This small molecule binds to this protein.
Small molecule (SMILES): CC(C)C[C@H](NC(=O)[C@H](CC1=CN=C2C=CC=CC12)NC(=O)[C@H](C)N)C(=O)N[C@@H](Cc1ccccc1)C(=O)N[C@@H](CCC(=O)O)C(=O)N[C@@H](C)C=O

Binding-site contacts:
Ligand atom CA contacts residue VAL205 of chain 2.A at 3.8 Å (hydrophobic).
Ligand atom CB contacts residue GLU44 of chain 5.A at 3.5 Å.
Ligand atom C contacts residue GLU44 of chain 5.A at 3.8 Å.
Ligand atom CZ contacts residue ALA42 of chain 2.A at 3.6 Å (hydrophobic).
Ligand atom CZ2 contacts residue ASN207 of chain 2.A at 3.6 Å.
Ligand atom CD1 contacts residue VAL40 of chain 5.A at 3.9 Å (hydrophobic).
Ligand atom CE2 contacts residue VAL40 of chain 5.A at 3.7 Å (hydrophobic).
Ligand atom CH2 contacts residue ARG34 of chain 2.A at 3.5 Å.
Ligand atom N contacts residue VAL205 of chain 2.A at 2.8 Å (h-bond).
Ligand atom CE2 contacts residue ASN207 of chain 2.A at 3.4 Å.
Ligand atom NE1 contacts residue VAL40 of chain 5.A at 3.8 Å.
Ligand atom CD1 contacts residue ASN207 of chain 2.A at 3.6 Å.
Ligand atom CE2 contacts residue GLU45 of chain 2.A at 3.8 Å.
Ligand atom CG contacts residue VAL40 of chain 5.A at 3.8 Å (hydrophobic).
Ligand atom CZ2 contacts residue ASN74 of chain 5.A at 3.5 Å.
Ligand atom CD2 contacts residue VAL40 of chain 5.A at 3.6 Å (hydrophobic).
Ligand atom CH2 contacts residue ILE37 of chain 5.A at 3.7 Å (hydrophobic).
Ligand atom O contacts residue LYS204 of chain 2.A at 3.7 Å.
Ligand atom NE1 contacts residue ASN74 of chain 5.A at 2.9 Å (h-bond).
Ligand atom C contacts residue VAL205 of chain 2.A at 3.4 Å (hydrophobic).
Ligand atom CZ contacts residue SER38 of chain 2.A at 3.3 Å.
Ligand atom CA contacts residue GLU44 of chain 5.A at 3.8 Å.
Ligand atom CE3 contacts residue LEU41 of chain 5.A at 3.8 Å (hydrophobic).
Ligand atom NE1 contacts residue ASN207 of chain 2.A at 3.5 Å (h-bond).
Ligand atom CD1 contacts residue ASN74 of chain 5.A at 3.8 Å.
Ligand atom N contacts residue GLU44 of chain 5.A at 2.9 Å (salt-bridge).
Ligand atom CD2 contacts residue LEU41 of chain 2.A at 3.6 Å (hydrophobic).
Ligand atom O contacts residue ASN207 of chain 2.A at 2.8 Å (h-bond).
Ligand atom CA contacts residue VAL205 of chain 2.A at 3.2 Å (hydrophobic).
Ligand atom CE1 contacts residue ALA206 of chain 2.A at 3.9 Å (hydrophobic).
Ligand atom CD2 contacts residue ASN207 of chain 2.A at 3.9 Å.
Ligand atom O contacts residue VAL205 of chain 2.A at 3.5 Å (h-bond).
Ligand atom N contacts residue GLU44 of chain 5.A at 3.1 Å (salt-bridge).
Ligand atom CZ2 contacts residue ARG34 of chain 2.A at 3.6 Å.
Ligand atom CE1 contacts residue SER38 of chain 2.A at 3.8 Å.
Ligand atom O contacts residue VAL205 of chain 2.A at 2.8 Å (h-bond).
Ligand atom O contacts residue ASN207 of chain 2.A at 3.2 Å (h-bond).
Ligand atom C contacts residue ASN207 of chain 2.A at 3.9 Å.
Ligand atom CD2 contacts residue GLU45 of chain 2.A at 3.7 Å.
Ligand atom O contacts residue ALA206 of chain 2.A at 3.2 Å.

Sequence of chain 5.A:
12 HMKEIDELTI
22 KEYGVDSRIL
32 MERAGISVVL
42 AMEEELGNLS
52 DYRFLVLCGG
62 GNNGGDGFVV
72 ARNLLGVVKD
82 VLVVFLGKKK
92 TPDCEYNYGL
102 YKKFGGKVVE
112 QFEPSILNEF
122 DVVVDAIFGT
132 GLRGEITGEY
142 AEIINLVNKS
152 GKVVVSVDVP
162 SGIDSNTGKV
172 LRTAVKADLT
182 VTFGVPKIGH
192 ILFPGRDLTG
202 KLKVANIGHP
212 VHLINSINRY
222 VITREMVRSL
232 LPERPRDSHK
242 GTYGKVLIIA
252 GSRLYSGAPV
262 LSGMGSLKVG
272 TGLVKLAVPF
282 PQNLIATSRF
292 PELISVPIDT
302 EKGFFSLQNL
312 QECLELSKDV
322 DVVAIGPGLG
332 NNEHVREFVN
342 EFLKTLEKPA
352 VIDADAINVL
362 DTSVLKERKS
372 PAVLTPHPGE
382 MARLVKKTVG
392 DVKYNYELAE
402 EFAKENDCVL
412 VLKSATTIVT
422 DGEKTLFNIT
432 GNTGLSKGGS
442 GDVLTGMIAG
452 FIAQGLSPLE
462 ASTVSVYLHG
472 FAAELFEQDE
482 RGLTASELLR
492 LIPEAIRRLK

Sequence of chain 2.A:
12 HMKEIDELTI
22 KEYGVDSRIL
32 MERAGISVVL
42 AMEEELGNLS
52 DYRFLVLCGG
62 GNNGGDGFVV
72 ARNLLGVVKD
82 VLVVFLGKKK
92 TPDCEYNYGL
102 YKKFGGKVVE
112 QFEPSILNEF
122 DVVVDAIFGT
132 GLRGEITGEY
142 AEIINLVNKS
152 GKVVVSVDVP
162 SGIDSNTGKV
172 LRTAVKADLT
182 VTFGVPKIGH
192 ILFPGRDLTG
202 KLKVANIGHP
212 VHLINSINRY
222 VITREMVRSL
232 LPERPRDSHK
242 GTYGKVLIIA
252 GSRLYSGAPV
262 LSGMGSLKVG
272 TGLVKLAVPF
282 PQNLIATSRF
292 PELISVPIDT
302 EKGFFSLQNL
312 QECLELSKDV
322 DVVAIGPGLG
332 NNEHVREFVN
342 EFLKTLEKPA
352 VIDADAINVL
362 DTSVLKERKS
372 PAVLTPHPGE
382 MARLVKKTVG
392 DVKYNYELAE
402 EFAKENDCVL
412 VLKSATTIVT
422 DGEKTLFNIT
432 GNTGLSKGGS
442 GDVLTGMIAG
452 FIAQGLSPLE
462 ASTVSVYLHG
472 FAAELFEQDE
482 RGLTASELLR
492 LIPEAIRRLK